Sequence of chain 39.C:
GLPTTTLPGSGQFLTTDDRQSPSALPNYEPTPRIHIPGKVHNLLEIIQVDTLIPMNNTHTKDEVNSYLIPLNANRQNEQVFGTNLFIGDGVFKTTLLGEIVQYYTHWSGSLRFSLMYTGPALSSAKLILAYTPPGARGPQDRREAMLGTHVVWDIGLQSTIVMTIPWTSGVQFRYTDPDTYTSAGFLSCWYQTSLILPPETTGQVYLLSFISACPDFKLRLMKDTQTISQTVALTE

The protein below binds the small molecule below.
Small molecule (SMILES): Cc1cc(CCCCCCCOc2ccc(C3=N[C@@H](C)CO3)cc2Cl)on1

Sequence of chain 38.A:
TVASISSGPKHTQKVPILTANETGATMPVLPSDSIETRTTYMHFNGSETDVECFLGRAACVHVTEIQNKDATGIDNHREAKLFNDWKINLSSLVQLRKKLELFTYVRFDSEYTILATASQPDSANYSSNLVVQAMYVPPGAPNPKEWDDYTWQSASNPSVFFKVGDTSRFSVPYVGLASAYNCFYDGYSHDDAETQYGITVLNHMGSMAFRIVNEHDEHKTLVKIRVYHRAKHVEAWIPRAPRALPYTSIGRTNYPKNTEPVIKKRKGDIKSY

Binding-site contacts:
Ligand atom O1 contacts residue TYR152 of chain 38.A at 3.9 Å.
Ligand atom CL1 contacts residue ILE104 of chain 38.A at 3.6 Å.
Ligand atom C4C contacts residue TYR152 of chain 38.A at 3.9 Å (hydrophobic).
Ligand atom C5 contacts residue TYR152 of chain 38.A at 3.6 Å (hydrophobic).
Ligand atom N2 contacts residue ALA24 of chain 38.C at 3.1 Å.
Ligand atom C3B contacts residue LEU106 of chain 38.A at 3.8 Å (hydrophobic).
Ligand atom C6C contacts residue VAL191 of chain 38.A at 3.3 Å (hydrophobic).
Ligand atom CL1 contacts residue MET221 of chain 38.A at 3.8 Å.
Ligand atom C5C contacts residue TYR128 of chain 38.A at 3.7 Å (hydrophobic).
Ligand atom C5C contacts residue ILE104 of chain 38.A at 4.0 Å (hydrophobic).
Ligand atom C3 contacts residue PHE186 of chain 38.A at 3.9 Å (hydrophobic).
Ligand atom C4B contacts residue LEU106 of chain 38.A at 3.7 Å (hydrophobic).
Ligand atom C3B contacts residue TYR197 of chain 38.A at 3.3 Å (hydrophobic).
Ligand atom C5A contacts residue VAL122 of chain 38.A at 3.9 Å (hydrophobic).
Ligand atom O1 contacts residue ALA24 of chain 38.C at 3.4 Å.
Ligand atom C31 contacts residue VAL176 of chain 38.A at 3.3 Å (hydrophobic).
Ligand atom C7C contacts residue TYR128 of chain 38.A at 3.5 Å (hydrophobic).
Ligand atom O1B contacts residue MET221 of chain 38.A at 3.8 Å.
Ligand atom C2C contacts residue VAL188 of chain 38.A at 2.8 Å (hydrophobic).
Ligand atom CM1 contacts residue CYS199 of chain 38.A at 3.8 Å (hydrophobic).
Ligand atom C5A contacts residue CYS199 of chain 38.A at 3.9 Å (hydrophobic).
Ligand atom N2 contacts residue PRO174 of chain 38.A at 3.7 Å.
Ligand atom N3A contacts residue ASN219 of chain 38.A at 3.4 Å (h-bond).
Ligand atom C4 contacts residue TYR152 of chain 38.A at 3.7 Å (hydrophobic).
Ligand atom O1 contacts residue VAL188 of chain 38.A at 3.8 Å.
Ligand atom C5 contacts residue PHE186 of chain 38.A at 3.7 Å (hydrophobic).
Ligand atom O1 contacts residue PHE186 of chain 38.A at 3.8 Å.
Ligand atom N2 contacts residue PHE186 of chain 38.A at 4.0 Å.
Ligand atom C31 contacts residue PRO174 of chain 38.A at 3.3 Å (hydrophobic).
Ligand atom C1C contacts residue TYR152 of chain 38.A at 3.9 Å (hydrophobic).
Ligand atom C31 contacts residue SER175 of chain 38.A at 3.5 Å.
Ligand atom C2B contacts residue TYR197 of chain 38.A at 3.3 Å (hydrophobic).
Ligand atom O1A contacts residue VAL122 of chain 38.A at 4.0 Å.
Ligand atom C4A contacts residue ASN198 of chain 38.A at 3.9 Å.
Ligand atom C31 contacts residue ALA150 of chain 38.A at 3.5 Å (hydrophobic).
Ligand atom C3C contacts residue VAL188 of chain 38.A at 3.3 Å (hydrophobic).
Ligand atom C3C contacts residue TYR128 of chain 38.A at 3.6 Å (hydrophobic).
Ligand atom C4 contacts residue PHE186 of chain 38.A at 3.7 Å (hydrophobic).
Ligand atom C3 contacts residue PRO174 of chain 38.A at 3.7 Å (hydrophobic).
Ligand atom CL1 contacts residue ASN105 of chain 38.A at 3.3 Å.

Sequence of chain 38.C:
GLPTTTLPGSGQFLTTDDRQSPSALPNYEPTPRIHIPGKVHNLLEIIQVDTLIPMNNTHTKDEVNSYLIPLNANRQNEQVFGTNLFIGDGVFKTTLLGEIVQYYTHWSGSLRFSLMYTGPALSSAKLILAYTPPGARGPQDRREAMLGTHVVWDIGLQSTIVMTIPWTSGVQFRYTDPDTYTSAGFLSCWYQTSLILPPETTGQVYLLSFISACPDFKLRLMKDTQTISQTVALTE